This protein binds this small molecule.
Small molecule (SMILES): Nc1ncnc2c1ncn2[C@@H]1O[C@H](COP(=O)(O)OP(=O)(O)OP(O)(O)=S)[C@@H](O)[C@H]1O

Binding-site contacts:
Ligand atom N7 contacts residue GLY249 of chain 1.A at 3.2 Å.
Ligand atom PG contacts residue MG1 of chain 1.K at 2.7 Å.
Ligand atom C8 contacts residue GLY249 of chain 1.A at 3.7 Å.
Ligand atom O3B contacts residue GLY247 of chain 1.A at 3.1 Å (h-bond).
Ligand atom O1A contacts residue MG1 of chain 1.K at 3.7 Å.
Ligand atom O3A contacts residue LYS250 of chain 1.A at 3.6 Å.
Ligand atom S1G contacts residue ARG358 of chain 1.B at 3.6 Å.
Ligand atom O1B contacts residue LYS250 of chain 1.A at 2.3 Å (salt-bridge).
Ligand atom O1B contacts residue THR248 of chain 1.A at 3.4 Å (h-bond).
Ligand atom O2A contacts residue LEU252 of chain 1.A at 3.4 Å (h-bond).
Ligand atom S1G contacts residue GLY247 of chain 1.A at 3.5 Å (h-bond).
Ligand atom O2A contacts residue THR251 of chain 1.A at 3.4 Å.
Ligand atom O1B contacts residue GLY247 of chain 1.A at 3.5 Å (h-bond).
Ligand atom C2 contacts residue ILE379 of chain 1.A at 3.4 Å (hydrophobic).
Ligand atom C6 contacts residue ILE379 of chain 1.A at 3.3 Å (hydrophobic).
Ligand atom O4' contacts residue ALA408 of chain 1.A at 3.2 Å.
Ligand atom C8 contacts residue GLY247 of chain 1.A at 3.2 Å.
Ligand atom N7 contacts residue THR248 of chain 1.A at 3.2 Å.
Ligand atom O2G contacts residue MG1 of chain 1.K at 2.1 Å.
Ligand atom S1G contacts residue PRO246 of chain 1.A at 3.2 Å.
Ligand atom O3A contacts residue GLY249 of chain 1.A at 3.0 Å (h-bond).
Ligand atom N6 contacts residue ILE379 of chain 1.A at 3.6 Å.
Ligand atom N7 contacts residue GLY247 of chain 1.A at 3.5 Å (h-bond).
Ligand atom N6 contacts residue THR248 of chain 1.A at 3.3 Å (h-bond).
Ligand atom N6 contacts residue GLY206 of chain 1.A at 3.1 Å (h-bond).
Ligand atom PB contacts residue LYS250 of chain 1.A at 3.6 Å.
Ligand atom O2B contacts residue THR251 of chain 1.A at 2.3 Å (h-bond).
Ligand atom O1B contacts residue GLY249 of chain 1.A at 3.4 Å (h-bond).
Ligand atom O2' contacts residue HIS383 of chain 1.A at 3.0 Å.
Ligand atom O3G contacts residue LYS250 of chain 1.A at 3.1 Å (salt-bridge).
Ligand atom O2B contacts residue MG1 of chain 1.K at 2.1 Å.
Ligand atom N3 contacts residue HIS383 of chain 1.A at 3.2 Å (h-bond).
Ligand atom C8 contacts residue ALA408 of chain 1.A at 3.6 Å (hydrophobic).
Ligand atom C2 contacts residue ASP204 of chain 1.A at 3.4 Å.
Ligand atom PB contacts residue MG1 of chain 1.K at 3.1 Å.
Ligand atom N1 contacts residue ILE379 of chain 1.A at 2.8 Å.
Ligand atom N1 contacts residue GLY206 of chain 1.A at 3.3 Å (h-bond).
Ligand atom O3A contacts residue GLY247 of chain 1.A at 3.6 Å.
Ligand atom O3B contacts residue MG1 of chain 1.K at 3.0 Å.
Ligand atom O3G contacts residue MG1 of chain 1.K at 2.8 Å.

Sequence of chain 1.B:
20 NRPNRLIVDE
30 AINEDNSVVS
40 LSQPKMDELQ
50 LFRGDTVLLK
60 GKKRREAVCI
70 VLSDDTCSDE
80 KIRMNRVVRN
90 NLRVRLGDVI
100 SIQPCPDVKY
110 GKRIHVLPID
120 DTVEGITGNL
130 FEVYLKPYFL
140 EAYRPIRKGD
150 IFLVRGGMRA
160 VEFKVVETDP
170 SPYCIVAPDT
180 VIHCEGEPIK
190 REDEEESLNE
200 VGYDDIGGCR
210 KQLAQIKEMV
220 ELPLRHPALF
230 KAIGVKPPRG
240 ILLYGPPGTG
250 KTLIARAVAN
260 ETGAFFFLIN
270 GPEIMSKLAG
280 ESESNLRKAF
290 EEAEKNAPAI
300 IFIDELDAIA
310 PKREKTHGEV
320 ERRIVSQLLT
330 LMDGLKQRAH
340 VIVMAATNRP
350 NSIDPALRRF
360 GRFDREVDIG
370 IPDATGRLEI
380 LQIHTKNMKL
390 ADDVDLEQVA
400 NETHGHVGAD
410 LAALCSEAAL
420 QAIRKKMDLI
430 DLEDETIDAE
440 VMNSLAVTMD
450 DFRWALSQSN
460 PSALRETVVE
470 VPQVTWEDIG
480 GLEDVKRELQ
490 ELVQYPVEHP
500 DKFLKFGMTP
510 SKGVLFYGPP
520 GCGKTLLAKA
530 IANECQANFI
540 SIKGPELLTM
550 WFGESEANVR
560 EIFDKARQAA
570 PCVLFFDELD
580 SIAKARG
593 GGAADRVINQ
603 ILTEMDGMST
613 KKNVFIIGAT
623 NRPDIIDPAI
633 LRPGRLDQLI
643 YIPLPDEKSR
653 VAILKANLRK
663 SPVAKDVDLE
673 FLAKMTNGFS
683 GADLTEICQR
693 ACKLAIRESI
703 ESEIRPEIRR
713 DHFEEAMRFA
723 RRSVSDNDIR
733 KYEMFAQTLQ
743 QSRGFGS

Sequence of chain 1.A:
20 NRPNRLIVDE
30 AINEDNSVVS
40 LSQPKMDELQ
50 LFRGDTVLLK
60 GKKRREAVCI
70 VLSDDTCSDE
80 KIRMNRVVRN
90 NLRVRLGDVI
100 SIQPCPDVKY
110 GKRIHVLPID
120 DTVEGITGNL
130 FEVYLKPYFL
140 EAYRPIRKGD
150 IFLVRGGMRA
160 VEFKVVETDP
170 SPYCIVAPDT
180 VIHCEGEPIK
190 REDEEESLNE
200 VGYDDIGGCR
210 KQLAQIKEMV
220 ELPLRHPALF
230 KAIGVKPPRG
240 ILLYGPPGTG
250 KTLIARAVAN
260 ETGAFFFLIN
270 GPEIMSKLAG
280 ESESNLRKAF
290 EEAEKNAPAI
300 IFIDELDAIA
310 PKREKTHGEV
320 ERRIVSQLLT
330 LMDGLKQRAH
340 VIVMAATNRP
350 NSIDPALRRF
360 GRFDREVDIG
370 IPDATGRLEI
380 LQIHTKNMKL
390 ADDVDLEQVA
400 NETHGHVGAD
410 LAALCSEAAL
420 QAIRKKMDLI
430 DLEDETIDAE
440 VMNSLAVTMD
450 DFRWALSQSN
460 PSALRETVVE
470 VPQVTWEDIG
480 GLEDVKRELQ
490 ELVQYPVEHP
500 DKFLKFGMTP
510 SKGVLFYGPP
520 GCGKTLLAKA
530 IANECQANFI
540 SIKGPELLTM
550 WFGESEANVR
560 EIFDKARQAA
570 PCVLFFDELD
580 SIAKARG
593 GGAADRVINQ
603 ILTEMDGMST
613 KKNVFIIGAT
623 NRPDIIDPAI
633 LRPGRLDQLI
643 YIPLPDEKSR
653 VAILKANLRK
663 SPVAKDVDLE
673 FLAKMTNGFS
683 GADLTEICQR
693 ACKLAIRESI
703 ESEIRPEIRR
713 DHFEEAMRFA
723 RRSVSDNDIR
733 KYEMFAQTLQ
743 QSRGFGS